Binding-site contacts:
Ligand atom O7 contacts residue ASN296 of chain 1.C at 4.4 Å.
Ligand atom C7 contacts residue VAL297 of chain 1.C at 4.2 Å (hydrophobic).
Ligand atom N2 contacts residue ASN285 of chain 1.C at 2.8 Å (h-bond).
Ligand atom O5 contacts residue ASN285 of chain 1.C at 2.4 Å (h-bond).
Ligand atom C2 contacts residue ASN285 of chain 1.C at 2.4 Å.
Ligand atom C8 contacts residue GLU69 of chain 1.D at 3.4 Å.
Ligand atom C7 contacts residue ASN285 of chain 1.C at 3.6 Å.
Ligand atom O7 contacts residue VAL297 of chain 1.C at 3.3 Å (h-bond).
Ligand atom C1 contacts residue VAL297 of chain 1.C at 3.8 Å (hydrophobic).
Ligand atom C6 contacts residue ASN298 of chain 1.C at 4.4 Å.
Ligand atom C1 contacts residue ASN285 of chain 1.C at 1.4 Å.
Ligand atom C8 contacts residue LYS299 of chain 1.C at 4.0 Å.
Ligand atom C5 contacts residue ASN285 of chain 1.C at 3.7 Å.
Ligand atom O6 contacts residue GLU69 of chain 1.D at 3.4 Å (salt-bridge).
Ligand atom O7 contacts residue ASN285 of chain 1.C at 4.0 Å.
Ligand atom C3 contacts residue ASN285 of chain 1.C at 3.7 Å.
Ligand atom O5 contacts residue ASN298 of chain 1.C at 4.1 Å.
Ligand atom C6 contacts residue ASN285 of chain 1.C at 4.2 Å.
Ligand atom C5 contacts residue ASN298 of chain 1.C at 4.3 Å.
Ligand atom C4 contacts residue ASN285 of chain 1.C at 4.2 Å.

The protein below binds the small molecule below.
Small molecule (SMILES): CC(=O)N[C@H]1[C@H](O[C@H]2[C@H](O)[C@@H](NC(C)=O)CO[C@@H]2CO)O[C@H](CO)[C@@H](O[C@@H]2O[C@H](CO)[C@@H](O)[C@H](O)[C@@H]2O)[C@@H]1O

Sequence of chain 1.D:
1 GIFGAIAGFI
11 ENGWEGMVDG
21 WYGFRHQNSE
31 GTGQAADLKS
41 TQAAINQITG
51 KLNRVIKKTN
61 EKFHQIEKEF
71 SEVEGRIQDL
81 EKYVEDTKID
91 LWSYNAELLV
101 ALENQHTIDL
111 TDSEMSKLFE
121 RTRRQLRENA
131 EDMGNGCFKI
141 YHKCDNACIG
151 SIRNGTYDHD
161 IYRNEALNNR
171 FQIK

Sequence of chain 1.C:
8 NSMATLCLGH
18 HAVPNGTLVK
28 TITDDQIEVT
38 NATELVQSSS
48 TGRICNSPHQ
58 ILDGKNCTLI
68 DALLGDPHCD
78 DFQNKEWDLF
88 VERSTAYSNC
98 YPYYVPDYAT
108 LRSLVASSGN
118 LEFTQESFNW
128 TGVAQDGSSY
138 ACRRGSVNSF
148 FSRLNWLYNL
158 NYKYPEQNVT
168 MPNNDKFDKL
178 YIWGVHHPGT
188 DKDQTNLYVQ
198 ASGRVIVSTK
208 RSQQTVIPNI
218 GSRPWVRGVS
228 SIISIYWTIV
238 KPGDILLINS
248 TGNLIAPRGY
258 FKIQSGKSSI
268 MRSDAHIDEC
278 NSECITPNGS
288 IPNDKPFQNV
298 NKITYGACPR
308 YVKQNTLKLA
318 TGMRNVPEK